Sequence of chain 1.A:
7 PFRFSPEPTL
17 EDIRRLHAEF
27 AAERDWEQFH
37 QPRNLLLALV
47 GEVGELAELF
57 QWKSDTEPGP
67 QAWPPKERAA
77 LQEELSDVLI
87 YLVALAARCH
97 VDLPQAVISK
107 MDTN

Binding-site contacts:
Ligand atom C4 contacts residue TRP58 of chain 1.D at 2.5 Å (hydrophobic).
Ligand atom N3 contacts residue TYR87 of chain 1.A at 3.6 Å.
Ligand atom C5 contacts residue TYR87 of chain 1.A at 3.6 Å (hydrophobic).
Ligand atom O1G contacts residue GLU51 of chain 1.A at 2.8 Å (salt-bridge).
Ligand atom C1' contacts residue TYR87 of chain 1.A at 4.0 Å (hydrophobic).
Ligand atom N1 contacts residue TYR87 of chain 1.A at 3.3 Å (h-bond).
Ligand atom N3 contacts residue TRP58 of chain 1.D at 3.3 Å.
Ligand atom C3' contacts residue TYR87 of chain 1.A at 3.9 Å (hydrophobic).
Ligand atom C6 contacts residue TRP58 of chain 1.D at 4.2 Å (hydrophobic).
Ligand atom O1G contacts residue GLU54 of chain 1.D at 3.2 Å (salt-bridge).
Ligand atom C1' contacts residue TRP32 of chain 1.A at 2.9 Å (hydrophobic).
Ligand atom O2 contacts residue TRP32 of chain 1.A at 3.3 Å.
Ligand atom C2 contacts residue TYR87 of chain 1.A at 3.5 Å (hydrophobic).
Ligand atom O2 contacts residue HIS23 of chain 1.A at 3.9 Å.
Ligand atom O2 contacts residue TYR87 of chain 1.A at 4.0 Å.
Ligand atom C6 contacts residue TYR87 of chain 1.A at 3.4 Å (hydrophobic).
Ligand atom C6 contacts residue TRP32 of chain 1.A at 4.0 Å (hydrophobic).
Ligand atom C2 contacts residue TRP32 of chain 1.A at 3.5 Å (hydrophobic).
Ligand atom C3' contacts residue ASP83 of chain 1.A at 4.1 Å.
Ligand atom O2B contacts residue GLU51 of chain 1.A at 3.4 Å (salt-bridge).
Ligand atom C2' contacts residue TRP32 of chain 1.A at 3.9 Å (hydrophobic).
Ligand atom O3' contacts residue ILE86 of chain 1.A at 3.4 Å.
Ligand atom N3 contacts residue TRP32 of chain 1.A at 4.2 Å.
Ligand atom O4' contacts residue TRP32 of chain 1.A at 3.8 Å.
Ligand atom N4 contacts residue TRP58 of chain 1.D at 1.8 Å.
Ligand atom C5A contacts residue TRP58 of chain 1.D at 3.1 Å (hydrophobic).
Ligand atom C4 contacts residue TYR87 of chain 1.A at 3.7 Å (hydrophobic).
Ligand atom O2 contacts residue HIS36 of chain 1.A at 4.2 Å.
Ligand atom O1G contacts residue GLU48 of chain 1.A at 4.2 Å.
Ligand atom O4' contacts residue TYR87 of chain 1.A at 4.2 Å.
Ligand atom C2' contacts residue TYR87 of chain 1.A at 3.9 Å (hydrophobic).
Ligand atom N1 contacts residue TRP32 of chain 1.A at 3.4 Å.
Ligand atom C5' contacts residue ASP83 of chain 1.A at 3.6 Å.
Ligand atom C4' contacts residue ASP83 of chain 1.A at 4.0 Å.
Ligand atom O2B contacts residue GLU48 of chain 1.A at 3.5 Å (salt-bridge).
Ligand atom PG contacts residue GLU51 of chain 1.A at 4.1 Å.
Ligand atom C2' contacts residue HIS23 of chain 1.A at 3.7 Å.
Ligand atom O3' contacts residue ASP83 of chain 1.A at 3.5 Å (salt-bridge).
Ligand atom O1A contacts residue GLU48 of chain 1.A at 2.9 Å (salt-bridge).
Ligand atom C5 contacts residue TRP58 of chain 1.D at 3.0 Å (hydrophobic).

A protein and the small-molecule ligand that binds it are described below.
Small molecule (SMILES): Cc1c[n+]([C@H]2C[C@H](O)[C@@H](CO[P](=O)(O)O[P](=O)(O)OP(=O)(O)O)O2)c(=O)[nH]c1N

Sequence of chain 1.D:
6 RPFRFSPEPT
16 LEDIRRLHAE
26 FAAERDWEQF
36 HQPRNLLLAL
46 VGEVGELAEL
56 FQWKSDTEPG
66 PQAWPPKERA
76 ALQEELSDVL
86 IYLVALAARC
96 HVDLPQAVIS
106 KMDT